Sequence of chain 1.G:
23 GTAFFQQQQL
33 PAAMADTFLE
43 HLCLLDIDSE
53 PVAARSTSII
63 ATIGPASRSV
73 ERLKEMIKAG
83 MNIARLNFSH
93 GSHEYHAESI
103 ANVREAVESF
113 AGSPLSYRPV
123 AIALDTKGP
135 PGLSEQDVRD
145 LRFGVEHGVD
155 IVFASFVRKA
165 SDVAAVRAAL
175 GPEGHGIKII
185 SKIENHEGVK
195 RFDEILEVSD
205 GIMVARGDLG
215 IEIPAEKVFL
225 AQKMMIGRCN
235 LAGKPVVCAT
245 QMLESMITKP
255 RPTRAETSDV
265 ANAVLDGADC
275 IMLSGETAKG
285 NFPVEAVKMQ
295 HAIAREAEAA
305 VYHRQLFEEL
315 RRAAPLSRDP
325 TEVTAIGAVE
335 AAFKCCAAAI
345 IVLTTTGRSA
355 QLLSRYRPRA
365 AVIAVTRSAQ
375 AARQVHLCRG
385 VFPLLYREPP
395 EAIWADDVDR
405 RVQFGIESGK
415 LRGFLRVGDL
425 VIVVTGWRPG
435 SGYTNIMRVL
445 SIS

A small-molecule ligand and the protein it binds are described below.
Small molecule (SMILES): O=C([O-])C(=O)[O-]

Binding-site contacts:
Ligand atom O1 contacts residue MG1 of chain 1.MA at 2.4 Å.
Ligand atom O2 contacts residue ALA209 of chain 1.G at 4.0 Å.
Ligand atom C1 contacts residue THR244 of chain 1.G at 3.6 Å.
Ligand atom O3 contacts residue ASP212 of chain 1.G at 3.7 Å.
Ligand atom O4 contacts residue ALA243 of chain 1.G at 4.5 Å.
Ligand atom O4 contacts residue MET207 of chain 1.G at 4.2 Å.
Ligand atom O2 contacts residue ASP212 of chain 1.G at 4.3 Å.
Ligand atom O4 contacts residue ALA209 of chain 1.G at 4.1 Å.
Ligand atom O3 contacts residue GLU188 of chain 1.G at 4.5 Å.
Ligand atom O3 contacts residue GLY211 of chain 1.G at 2.8 Å (h-bond).
Ligand atom C1 contacts residue ASP212 of chain 1.G at 3.8 Å.
Ligand atom C1 contacts residue GLY211 of chain 1.G at 3.7 Å.
Ligand atom O4 contacts residue LYS186 of chain 1.G at 4.0 Å.
Ligand atom O3 contacts residue ALA209 of chain 1.G at 3.3 Å.
Ligand atom O1 contacts residue GLY211 of chain 1.G at 3.9 Å.
Ligand atom O4 contacts residue MET276 of chain 1.G at 4.1 Å.
Ligand atom C1 contacts residue GLU188 of chain 1.G at 3.5 Å.
Ligand atom C1 contacts residue ARG210 of chain 1.G at 4.4 Å.
Ligand atom C1 contacts residue ALA209 of chain 1.G at 3.5 Å (hydrophobic).
Ligand atom C2 contacts residue THR244 of chain 1.G at 3.8 Å.
Ligand atom O1 contacts residue GLU188 of chain 1.G at 2.7 Å (salt-bridge).
Ligand atom O4 contacts residue THR244 of chain 1.G at 3.2 Å (h-bond).
Ligand atom C1 contacts residue MG1 of chain 1.MA at 3.2 Å.
Ligand atom C2 contacts residue LYS186 of chain 1.G at 3.7 Å.
Ligand atom C2 contacts residue MG1 of chain 1.MA at 3.2 Å.
Ligand atom O4 contacts residue ARG87 of chain 1.G at 4.2 Å.
Ligand atom O4 contacts residue MG1 of chain 1.MA at 4.5 Å.
Ligand atom C2 contacts residue ALA209 of chain 1.G at 3.6 Å (hydrophobic).
Ligand atom O3 contacts residue MG1 of chain 1.MA at 4.4 Å.
Ligand atom O2 contacts residue LYS186 of chain 1.G at 2.7 Å (salt-bridge).
Ligand atom O3 contacts residue ARG210 of chain 1.G at 3.5 Å (salt-bridge).
Ligand atom O1 contacts residue ASP212 of chain 1.G at 2.8 Å (salt-bridge).
Ligand atom O2 contacts residue GLU188 of chain 1.G at 3.2 Å (salt-bridge).
Ligand atom O2 contacts residue MG1 of chain 1.MA at 2.4 Å.
Ligand atom O3 contacts residue THR244 of chain 1.G at 2.7 Å (h-bond).
Ligand atom C2 contacts residue GLU188 of chain 1.G at 3.8 Å.
Ligand atom O1 contacts residue ALA209 of chain 1.G at 3.9 Å.